This protein binds this small molecule.
Small molecule (SMILES): CC(=O)N[C@H]1[C@H](O[C@H]2[C@H](O)[C@@H](NC(C)=O)CO[C@@H]2CO)O[C@H](CO)[C@@H](O[C@@H]2O[C@H](CO)[C@@H](O[C@@H]3O[C@H](CO)[C@@H](O)[C@H](O)[C@H]3NC(C)=O)[C@H](O)[C@H]2NC(C)=O)[C@@H]1O

Sequence of chain 1.A:
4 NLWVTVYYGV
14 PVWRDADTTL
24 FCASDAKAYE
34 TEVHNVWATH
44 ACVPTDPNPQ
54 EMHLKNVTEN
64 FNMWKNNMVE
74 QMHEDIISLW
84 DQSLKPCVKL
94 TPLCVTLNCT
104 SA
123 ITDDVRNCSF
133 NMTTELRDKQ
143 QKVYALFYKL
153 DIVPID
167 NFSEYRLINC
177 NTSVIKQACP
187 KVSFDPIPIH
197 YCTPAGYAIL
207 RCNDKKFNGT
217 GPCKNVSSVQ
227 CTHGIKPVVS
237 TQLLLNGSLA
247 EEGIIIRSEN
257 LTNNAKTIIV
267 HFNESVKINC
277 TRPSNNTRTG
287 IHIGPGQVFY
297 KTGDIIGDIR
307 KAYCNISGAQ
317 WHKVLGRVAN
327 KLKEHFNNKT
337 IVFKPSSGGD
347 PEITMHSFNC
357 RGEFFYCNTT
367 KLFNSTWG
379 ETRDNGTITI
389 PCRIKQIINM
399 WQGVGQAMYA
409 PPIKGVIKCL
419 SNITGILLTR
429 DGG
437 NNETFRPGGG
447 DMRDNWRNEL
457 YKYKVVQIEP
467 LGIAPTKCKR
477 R

Sequence of chain 1.N:
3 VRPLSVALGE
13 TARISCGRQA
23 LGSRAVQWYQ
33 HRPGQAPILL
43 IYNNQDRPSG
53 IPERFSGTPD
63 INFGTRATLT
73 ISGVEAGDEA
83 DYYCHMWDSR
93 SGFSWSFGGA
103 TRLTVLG

Sequence of chain 1.M:
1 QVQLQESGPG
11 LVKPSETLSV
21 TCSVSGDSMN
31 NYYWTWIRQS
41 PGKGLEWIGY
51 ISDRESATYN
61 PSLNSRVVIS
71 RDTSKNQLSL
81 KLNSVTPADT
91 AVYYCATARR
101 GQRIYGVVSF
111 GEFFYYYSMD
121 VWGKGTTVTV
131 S

Binding-site contacts:
Ligand atom C3 contacts residue ASN311 of chain 1.A at 3.8 Å.
Ligand atom O7 contacts residue ILE104 of chain 1.M at 2.9 Å (h-bond).
Ligand atom C8 contacts residue ASN311 of chain 1.A at 3.6 Å.
Ligand atom O3 contacts residue ASP62 of chain 1.N at 3.7 Å.
Ligand atom N2 contacts residue ASN311 of chain 1.A at 2.8 Å (h-bond).
Ligand atom C5 contacts residue ASN311 of chain 1.A at 3.7 Å.
Ligand atom O3 contacts residue ARG103 of chain 1.M at 3.5 Å (salt-bridge).
Ligand atom O5 contacts residue ASN311 of chain 1.A at 2.4 Å (h-bond).
Ligand atom C2 contacts residue TYR309 of chain 1.A at 3.7 Å (hydrophobic).
Ligand atom C7 contacts residue ASN311 of chain 1.A at 3.4 Å.
Ligand atom C3 contacts residue TYR309 of chain 1.A at 3.5 Å (hydrophobic).
Ligand atom O4 contacts residue VAL107 of chain 1.M at 3.6 Å.
Ligand atom O7 contacts residue THR277 of chain 1.A at 3.8 Å.
Ligand atom C4 contacts residue ARG103 of chain 1.M at 3.6 Å.
Ligand atom O5 contacts residue ARG103 of chain 1.M at 3.9 Å.
Ligand atom C8 contacts residue ILE104 of chain 1.M at 3.9 Å (hydrophobic).
Ligand atom C4 contacts residue ASP62 of chain 1.N at 3.4 Å.
Ligand atom C1 contacts residue TYR309 of chain 1.A at 3.7 Å (hydrophobic).
Ligand atom O6 contacts residue ILE104 of chain 1.M at 3.1 Å.
Ligand atom O4 contacts residue ASP62 of chain 1.N at 2.9 Å (salt-bridge).
Ligand atom C2 contacts residue ASN311 of chain 1.A at 2.4 Å.
Ligand atom C6 contacts residue ASP62 of chain 1.N at 3.9 Å.
Ligand atom C6 contacts residue ILE104 of chain 1.M at 3.4 Å (hydrophobic).
Ligand atom N2 contacts residue TYR309 of chain 1.A at 3.0 Å.
Ligand atom C7 contacts residue ILE104 of chain 1.M at 3.7 Å (hydrophobic).
Ligand atom C8 contacts residue GLN102 of chain 1.M at 3.4 Å.
Ligand atom C3 contacts residue ILE104 of chain 1.M at 3.4 Å (hydrophobic).
Ligand atom O3 contacts residue TYR309 of chain 1.A at 3.6 Å (h-bond).
Ligand atom O7 contacts residue ARG103 of chain 1.M at 3.1 Å.
Ligand atom C4 contacts residue ILE104 of chain 1.M at 3.4 Å (hydrophobic).
Ligand atom C6 contacts residue ILE63 of chain 1.N at 3.9 Å (hydrophobic).
Ligand atom C1 contacts residue ASN311 of chain 1.A at 1.4 Å.
Ligand atom O6 contacts residue THR387 of chain 1.A at 3.3 Å.
Ligand atom C5 contacts residue ILE104 of chain 1.M at 3.1 Å (hydrophobic).
Ligand atom C3 contacts residue ARG103 of chain 1.M at 3.6 Å.
Ligand atom O3 contacts residue GLY106 of chain 1.M at 3.7 Å.
Ligand atom O4 contacts residue ILE104 of chain 1.M at 3.1 Å (h-bond).
Ligand atom C2 contacts residue GLY106 of chain 1.M at 3.9 Å.
Ligand atom C2 contacts residue ARG103 of chain 1.M at 3.1 Å.
Ligand atom O5 contacts residue THR387 of chain 1.A at 3.8 Å.